Binding-site contacts:
Ligand atom C1 contacts residue ASN240 of chain 1.E at 3.8 Å.
Ligand atom C1 contacts residue ASN169 of chain 1.E at 1.4 Å.
Ligand atom C8 contacts residue ASP241 of chain 1.E at 4.1 Å.
Ligand atom N2 contacts residue ASN169 of chain 1.E at 3.0 Å (h-bond).
Ligand atom O7 contacts residue ASN169 of chain 1.E at 4.0 Å.
Ligand atom C8 contacts residue ALA242 of chain 1.E at 3.6 Å (hydrophobic).
Ligand atom C7 contacts residue ALA242 of chain 1.E at 4.1 Å (hydrophobic).
Ligand atom O5 contacts residue ASN169 of chain 1.E at 2.3 Å (h-bond).
Ligand atom O3 contacts residue ASN240 of chain 1.E at 4.4 Å.
Ligand atom O4 contacts residue ASN240 of chain 1.E at 3.9 Å.
Ligand atom C4 contacts residue ASN169 of chain 1.E at 4.2 Å.
Ligand atom C8 contacts residue SER221 of chain 1.C at 3.5 Å.
Ligand atom N2 contacts residue ASN240 of chain 1.E at 3.0 Å (h-bond).
Ligand atom C3 contacts residue ASN240 of chain 1.E at 3.7 Å.
Ligand atom C5 contacts residue ASN169 of chain 1.E at 3.6 Å.
Ligand atom C8 contacts residue ASN240 of chain 1.E at 4.1 Å.
Ligand atom C7 contacts residue ASN240 of chain 1.E at 4.0 Å.
Ligand atom C2 contacts residue ASN240 of chain 1.E at 3.6 Å.
Ligand atom C2 contacts residue ASN169 of chain 1.E at 2.5 Å.
Ligand atom O7 contacts residue ASN240 of chain 1.E at 4.4 Å.
Ligand atom C7 contacts residue ASN169 of chain 1.E at 3.7 Å.
Ligand atom C3 contacts residue ASN169 of chain 1.E at 3.8 Å.

Sequence of chain 1.E:
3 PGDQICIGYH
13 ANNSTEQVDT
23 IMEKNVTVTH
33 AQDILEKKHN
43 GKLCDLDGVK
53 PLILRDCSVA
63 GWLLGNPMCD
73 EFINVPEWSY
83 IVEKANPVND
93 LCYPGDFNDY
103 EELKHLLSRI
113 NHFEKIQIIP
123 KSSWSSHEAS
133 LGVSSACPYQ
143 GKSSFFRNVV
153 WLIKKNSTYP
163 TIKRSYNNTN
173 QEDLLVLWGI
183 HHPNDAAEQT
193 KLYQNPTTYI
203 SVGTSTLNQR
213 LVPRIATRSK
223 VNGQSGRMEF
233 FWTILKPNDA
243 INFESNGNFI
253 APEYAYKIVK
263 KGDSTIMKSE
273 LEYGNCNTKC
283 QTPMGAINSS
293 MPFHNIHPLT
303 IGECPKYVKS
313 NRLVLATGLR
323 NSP

Sequence of chain 1.C:
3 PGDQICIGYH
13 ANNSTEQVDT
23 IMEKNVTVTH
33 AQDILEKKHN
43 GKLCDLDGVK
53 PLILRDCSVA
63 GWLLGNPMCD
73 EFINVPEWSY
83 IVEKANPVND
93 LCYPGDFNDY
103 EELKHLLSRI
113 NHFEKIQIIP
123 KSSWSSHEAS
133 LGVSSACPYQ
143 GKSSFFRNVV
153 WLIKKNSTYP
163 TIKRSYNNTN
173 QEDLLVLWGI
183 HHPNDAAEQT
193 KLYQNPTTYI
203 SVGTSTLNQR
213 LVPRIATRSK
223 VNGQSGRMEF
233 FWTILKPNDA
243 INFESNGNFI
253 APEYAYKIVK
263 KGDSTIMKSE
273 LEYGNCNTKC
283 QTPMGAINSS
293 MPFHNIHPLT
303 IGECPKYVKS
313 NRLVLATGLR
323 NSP

The protein below binds the small molecule below.
Small molecule (SMILES): CC(=O)N[C@H]1[C@H](O[C@H]2[C@H](O)[C@@H](NC(C)=O)CO[C@@H]2CO)O[C@H](CO)[C@@H](O)[C@@H]1O